Sequence of chain 1.C:
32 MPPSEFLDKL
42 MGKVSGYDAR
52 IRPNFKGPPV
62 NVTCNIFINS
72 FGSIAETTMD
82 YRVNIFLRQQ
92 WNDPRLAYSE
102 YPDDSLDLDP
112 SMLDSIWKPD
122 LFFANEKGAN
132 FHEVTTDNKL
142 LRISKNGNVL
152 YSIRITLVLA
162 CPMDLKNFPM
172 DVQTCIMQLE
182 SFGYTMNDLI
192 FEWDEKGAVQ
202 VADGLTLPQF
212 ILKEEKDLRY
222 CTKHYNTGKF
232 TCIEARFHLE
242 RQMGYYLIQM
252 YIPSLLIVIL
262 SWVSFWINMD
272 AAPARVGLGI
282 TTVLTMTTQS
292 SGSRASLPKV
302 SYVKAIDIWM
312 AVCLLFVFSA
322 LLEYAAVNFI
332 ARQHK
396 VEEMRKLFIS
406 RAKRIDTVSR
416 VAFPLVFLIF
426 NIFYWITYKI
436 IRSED

A protein and the small-molecule ligand that binds it are described below.
Small molecule (SMILES): CC(=O)N[C@@H]1[C@@H](O)[C@H](O)[C@@H](CO)O[C@H]1O

Binding-site contacts:
Ligand atom O7 contacts residue ASN55 of chain 1.C at 4.3 Å.
Ligand atom O7 contacts residue VAL61 of chain 1.C at 4.2 Å.
Ligand atom C1 contacts residue ASN62 of chain 1.C at 1.4 Å.
Ligand atom C7 contacts residue ASN62 of chain 1.C at 3.4 Å.
Ligand atom C1 contacts residue PRO60 of chain 1.C at 4.3 Å (hydrophobic).
Ligand atom O5 contacts residue ASN62 of chain 1.C at 2.4 Å (h-bond).
Ligand atom C5 contacts residue ASN62 of chain 1.C at 3.7 Å.
Ligand atom C8 contacts residue ASN62 of chain 1.C at 3.6 Å.
Ligand atom N2 contacts residue PRO59 of chain 1.C at 4.2 Å.
Ligand atom C3 contacts residue ASN62 of chain 1.C at 3.8 Å.
Ligand atom O7 contacts residue ASN62 of chain 1.C at 4.3 Å.
Ligand atom N2 contacts residue ASN62 of chain 1.C at 2.9 Å (h-bond).
Ligand atom C2 contacts residue PRO60 of chain 1.C at 4.1 Å (hydrophobic).
Ligand atom N2 contacts residue PRO60 of chain 1.C at 3.0 Å (h-bond).
Ligand atom C7 contacts residue PRO60 of chain 1.C at 3.3 Å (hydrophobic).
Ligand atom C2 contacts residue ASN62 of chain 1.C at 2.5 Å.
Ligand atom O7 contacts residue PRO59 of chain 1.C at 4.1 Å.
Ligand atom C4 contacts residue ASN62 of chain 1.C at 4.2 Å.
Ligand atom O7 contacts residue PRO60 of chain 1.C at 2.9 Å (h-bond).
Ligand atom O3 contacts residue PRO59 of chain 1.C at 3.9 Å.